Binding-site contacts:
Ligand atom C10 contacts residue TYR61 of chain 2.A at 3.5 Å (hydrophobic).
Ligand atom F3 contacts residue MET196 of chain 2.A at 3.4 Å.
Ligand atom F1 contacts residue MET196 of chain 2.A at 3.4 Å.
Ligand atom O37 contacts residue THR174 of chain 2.A at 3.4 Å.
Ligand atom C36 contacts residue GLU13 of chain 2.A at 3.8 Å.
Ligand atom C30 contacts residue THR174 of chain 2.A at 3.5 Å.
Ligand atom F1 contacts residue GLU13 of chain 2.A at 2.9 Å.
Ligand atom O28 contacts residue THR91 of chain 2.A at 2.8 Å (h-bond).
Ligand atom N13 contacts residue PRO89 of chain 2.A at 2.7 Å (h-bond).
Ligand atom C5 contacts residue TYR61 of chain 2.A at 3.5 Å (hydrophobic).
Ligand atom N19 contacts residue ARG96 of chain 2.A at 3.0 Å (salt-bridge).
Ligand atom F1 contacts residue TYR61 of chain 2.A at 3.5 Å.
Ligand atom C40 contacts residue GLU13 of chain 2.A at 3.5 Å.
Ligand atom O28 contacts residue ARG96 of chain 2.A at 2.8 Å (salt-bridge).
Ligand atom O28 contacts residue PRO89 of chain 2.A at 3.8 Å.
Ligand atom N16 contacts residue TYR61 of chain 2.A at 3.7 Å.
Ligand atom C15 contacts residue TYR61 of chain 2.A at 3.6 Å (hydrophobic).
Ligand atom C11 contacts residue TYR61 of chain 2.A at 3.5 Å (hydrophobic).
Ligand atom N13 contacts residue THR91 of chain 2.A at 3.5 Å (h-bond).
Ligand atom C15 contacts residue PRO89 of chain 2.A at 3.7 Å (hydrophobic).
Ligand atom C15 contacts residue THR91 of chain 2.A at 3.4 Å.
Ligand atom C34 contacts residue GLU13 of chain 2.A at 3.4 Å.
Ligand atom S21 contacts residue ARG96 of chain 2.A at 3.7 Å.
Ligand atom F4 contacts residue TYR220 of chain 2.A at 3.5 Å.
Ligand atom C33 contacts residue MET196 of chain 2.A at 3.6 Å (hydrophobic).
Ligand atom F4 contacts residue PRO89 of chain 2.A at 3.6 Å.
Ligand atom N32 contacts residue THR174 of chain 2.A at 2.7 Å (h-bond).
Ligand atom N38 contacts residue GLU13 of chain 2.A at 2.7 Å (salt-bridge).
Ligand atom O28 contacts residue LEU90 of chain 2.A at 3.6 Å.
Ligand atom C33 contacts residue THR174 of chain 2.A at 3.7 Å.
Ligand atom C10 contacts residue PRO89 of chain 2.A at 3.5 Å (hydrophobic).
Ligand atom C6 contacts residue GLU193 of chain 2.A at 3.6 Å.
Ligand atom C11 contacts residue PRO89 of chain 2.A at 3.4 Å (hydrophobic).
Ligand atom N13 contacts residue TYR61 of chain 2.A at 3.5 Å.
Ligand atom F4 contacts residue TYR16 of chain 2.A at 3.3 Å.
Ligand atom N32 contacts residue MET196 of chain 2.A at 3.6 Å.
Ligand atom C9 contacts residue TYR61 of chain 2.A at 3.6 Å (hydrophobic).
Ligand atom O22 contacts residue ARG96 of chain 2.A at 3.4 Å (salt-bridge).
Ligand atom C30 contacts residue GLU193 of chain 2.A at 3.3 Å.
Ligand atom O23 contacts residue THR91 of chain 2.A at 3.1 Å (h-bond).

Sequence of chain 2.A:
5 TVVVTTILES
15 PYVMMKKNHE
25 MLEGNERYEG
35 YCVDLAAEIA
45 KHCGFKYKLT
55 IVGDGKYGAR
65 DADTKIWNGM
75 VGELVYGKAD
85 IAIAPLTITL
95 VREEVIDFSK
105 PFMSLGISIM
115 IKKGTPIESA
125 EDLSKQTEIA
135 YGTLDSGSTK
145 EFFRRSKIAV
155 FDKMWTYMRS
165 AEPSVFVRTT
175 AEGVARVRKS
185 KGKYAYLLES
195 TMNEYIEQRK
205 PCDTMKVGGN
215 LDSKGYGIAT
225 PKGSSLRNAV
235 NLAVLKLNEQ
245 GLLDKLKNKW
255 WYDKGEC

This protein binds this small molecule.
Small molecule (SMILES): CNC(=O)c1cn(-c2cc3c(=O)n(NS(C)(=O)=O)c(=O)[nH]c3cc2C(F)(F)F)cn1